Binding-site contacts:
Ligand atom CAK contacts residue ASP821 of chain 1.A at 3.6 Å.
Ligand atom CAB contacts residue ILE820 of chain 1.A at 3.6 Å (hydrophobic).
Ligand atom C2 contacts residue TRP669 of chain 1.A at 4.0 Å (hydrophobic).
Ligand atom N3 contacts residue TRP669 of chain 1.A at 3.5 Å.
Ligand atom C2 contacts residue ILE738 of chain 1.A at 4.0 Å (hydrophobic).
Ligand atom CAD contacts residue ASP821 of chain 1.A at 3.6 Å.
Ligand atom C4 contacts residue TRP669 of chain 1.A at 3.9 Å (hydrophobic).
Ligand atom CAK contacts residue LYS690 of chain 1.A at 3.4 Å.
Ligand atom N1 contacts residue VAL739 of chain 1.A at 2.9 Å (h-bond).
Ligand atom C6 contacts residue ILE688 of chain 1.A at 3.8 Å (hydrophobic).
Ligand atom C4 contacts residue MET810 of chain 1.A at 3.5 Å (hydrophobic).
Ligand atom CAO contacts residue ILE688 of chain 1.A at 3.6 Å (hydrophobic).
Ligand atom CAU contacts residue MET810 of chain 1.A at 3.6 Å (hydrophobic).
Ligand atom CAK contacts residue ILE736 of chain 1.A at 3.4 Å (hydrophobic).
Ligand atom CAG contacts residue ILE688 of chain 1.A at 3.8 Å (hydrophobic).
Ligand atom NAT contacts residue MET810 of chain 1.A at 3.5 Å.
Ligand atom N1 contacts residue ILE738 of chain 1.A at 3.4 Å.
Ligand atom CAE contacts residue ILE736 of chain 1.A at 3.5 Å (hydrophobic).
Ligand atom NAF contacts residue ILE688 of chain 1.A at 3.9 Å.
Ligand atom C2 contacts residue VAL739 of chain 1.A at 3.2 Å (hydrophobic).
Ligand atom CAH contacts residue ILE688 of chain 1.A at 3.9 Å (hydrophobic).
Ligand atom CAD contacts residue TYR724 of chain 1.A at 3.8 Å (hydrophobic).
Ligand atom CAB contacts residue ILE736 of chain 1.A at 3.7 Å (hydrophobic).
Ligand atom NAF contacts residue ILE736 of chain 1.A at 3.6 Å.
Ligand atom C5 contacts residue MET810 of chain 1.A at 3.9 Å (hydrophobic).
Ligand atom CAJ contacts residue ILE736 of chain 1.A at 3.5 Å (hydrophobic).
Ligand atom CAD contacts residue ILE736 of chain 1.A at 3.7 Å (hydrophobic).
Ligand atom NAF contacts residue GLU737 of chain 1.A at 2.9 Å (salt-bridge).
Ligand atom N3 contacts residue MET810 of chain 1.A at 3.5 Å.
Ligand atom C6 contacts residue GLU737 of chain 1.A at 3.7 Å.
Ligand atom CAE contacts residue ASP698 of chain 1.A at 3.9 Å.
Ligand atom CAC contacts residue ILE736 of chain 1.A at 3.8 Å (hydrophobic).
Ligand atom CAG contacts residue ILE820 of chain 1.A at 3.7 Å (hydrophobic).
Ligand atom C5 contacts residue ILE688 of chain 1.A at 3.6 Å (hydrophobic).
Ligand atom CAA contacts residue ILE820 of chain 1.A at 3.6 Å (hydrophobic).
Ligand atom CAE contacts residue LEU695 of chain 1.A at 3.8 Å (hydrophobic).
Ligand atom CAI contacts residue ILE736 of chain 1.A at 3.7 Å (hydrophobic).
Ligand atom N1 contacts residue GLU737 of chain 1.A at 3.7 Å.
Ligand atom CAJ contacts residue LYS690 of chain 1.A at 3.6 Å.
Ligand atom CAE contacts residue ASP821 of chain 1.A at 3.6 Å.

This small molecule binds to this protein.
Small molecule (SMILES): Cn1nc(-c2ccc3ccccc3c2)c2c(N)ncnc21

Sequence of chain 1.A:
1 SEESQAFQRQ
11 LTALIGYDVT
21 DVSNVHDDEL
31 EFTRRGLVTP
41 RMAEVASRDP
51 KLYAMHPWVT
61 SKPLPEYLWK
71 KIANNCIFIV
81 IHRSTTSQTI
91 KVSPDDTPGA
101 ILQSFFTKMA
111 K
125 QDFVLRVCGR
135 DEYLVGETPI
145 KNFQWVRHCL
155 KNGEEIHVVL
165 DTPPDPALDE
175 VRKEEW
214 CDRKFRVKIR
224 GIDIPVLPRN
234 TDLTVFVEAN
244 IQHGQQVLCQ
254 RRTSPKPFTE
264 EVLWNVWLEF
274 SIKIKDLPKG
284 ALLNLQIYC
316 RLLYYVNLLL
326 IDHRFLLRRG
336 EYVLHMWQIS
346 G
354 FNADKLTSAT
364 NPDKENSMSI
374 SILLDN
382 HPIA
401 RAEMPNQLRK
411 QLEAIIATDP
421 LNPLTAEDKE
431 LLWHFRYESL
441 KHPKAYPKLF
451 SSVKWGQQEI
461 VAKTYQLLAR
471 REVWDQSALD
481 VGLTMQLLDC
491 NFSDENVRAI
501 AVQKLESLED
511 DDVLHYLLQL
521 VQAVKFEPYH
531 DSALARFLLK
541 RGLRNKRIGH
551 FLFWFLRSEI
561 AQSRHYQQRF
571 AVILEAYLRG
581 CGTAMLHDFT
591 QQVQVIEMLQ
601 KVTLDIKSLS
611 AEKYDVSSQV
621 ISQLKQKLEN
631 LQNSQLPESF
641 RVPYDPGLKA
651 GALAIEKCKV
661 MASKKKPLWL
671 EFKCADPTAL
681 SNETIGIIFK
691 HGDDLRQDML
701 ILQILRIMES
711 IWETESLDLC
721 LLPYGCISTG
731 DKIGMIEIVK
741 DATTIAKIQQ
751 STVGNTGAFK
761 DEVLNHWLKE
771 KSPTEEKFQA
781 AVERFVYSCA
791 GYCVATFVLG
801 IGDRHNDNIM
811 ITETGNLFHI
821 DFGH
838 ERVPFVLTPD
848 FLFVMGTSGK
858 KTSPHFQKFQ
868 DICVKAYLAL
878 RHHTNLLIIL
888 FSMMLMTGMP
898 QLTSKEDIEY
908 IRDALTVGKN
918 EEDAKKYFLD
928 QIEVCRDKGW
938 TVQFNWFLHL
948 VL